Sequence of chain 1.D:
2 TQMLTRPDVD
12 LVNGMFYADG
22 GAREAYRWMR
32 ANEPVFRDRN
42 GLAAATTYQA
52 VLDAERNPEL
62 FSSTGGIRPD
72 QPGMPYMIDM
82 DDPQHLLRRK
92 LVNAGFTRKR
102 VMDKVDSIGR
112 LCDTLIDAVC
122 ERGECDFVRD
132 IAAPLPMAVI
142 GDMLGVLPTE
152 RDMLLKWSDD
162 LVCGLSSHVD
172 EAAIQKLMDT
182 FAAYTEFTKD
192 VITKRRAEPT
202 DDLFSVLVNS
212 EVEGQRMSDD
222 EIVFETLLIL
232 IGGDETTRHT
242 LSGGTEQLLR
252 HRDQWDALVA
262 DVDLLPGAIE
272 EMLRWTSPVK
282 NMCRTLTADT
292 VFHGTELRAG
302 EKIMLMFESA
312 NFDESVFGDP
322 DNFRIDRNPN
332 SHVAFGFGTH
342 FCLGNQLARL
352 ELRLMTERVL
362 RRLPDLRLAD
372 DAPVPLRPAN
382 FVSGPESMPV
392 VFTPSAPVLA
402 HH

Binding-site contacts:
Ligand atom C6 contacts residue LYS190 of chain 1.D at 4.4 Å.
Ligand atom C6 contacts residue MET179 of chain 1.D at 3.7 Å (hydrophobic).
Ligand atom O6 contacts residue ASP221 of chain 1.D at 3.5 Å (salt-bridge).
Ligand atom O4 contacts residue ASP221 of chain 1.D at 2.8 Å (salt-bridge).
Ligand atom C5 contacts residue ASP221 of chain 1.D at 4.1 Å.
Ligand atom O6 contacts residue ALA183 of chain 1.D at 4.0 Å.
Ligand atom C5 contacts residue MET179 of chain 1.D at 4.4 Å (hydrophobic).
Ligand atom O6 contacts residue THR186 of chain 1.D at 4.2 Å.
Ligand atom C5 contacts residue LYS190 of chain 1.D at 3.6 Å.
Ligand atom O5 contacts residue ASP221 of chain 1.D at 3.3 Å (salt-bridge).
Ligand atom O6 contacts residue MET179 of chain 1.D at 3.5 Å (h-bond).
Ligand atom O5 contacts residue LYS190 of chain 1.D at 3.5 Å (salt-bridge).
Ligand atom C4 contacts residue ASP221 of chain 1.D at 4.0 Å.
Ligand atom C1 contacts residue ASP221 of chain 1.D at 3.6 Å.
Ligand atom C3 contacts residue LYS190 of chain 1.D at 4.4 Å.
Ligand atom C2 contacts residue ASP221 of chain 1.D at 4.2 Å.
Ligand atom O6 contacts residue PHE225 of chain 1.D at 3.8 Å.
Ligand atom C6 contacts residue ASP221 of chain 1.D at 3.3 Å.
Ligand atom O2 contacts residue ASP221 of chain 1.D at 3.7 Å.
Ligand atom C6 contacts residue THR186 of chain 1.D at 4.0 Å.
Ligand atom C6 contacts residue PHE225 of chain 1.D at 4.0 Å (hydrophobic).
Ligand atom O6 contacts residue LYS190 of chain 1.D at 4.2 Å.
Ligand atom O6 contacts residue PHE182 of chain 1.D at 3.9 Å.
Ligand atom C6 contacts residue PHE182 of chain 1.D at 3.9 Å (hydrophobic).

A protein and the small-molecule ligand that binds it are described below.
Small molecule (SMILES): OC[C@H]1O[C@H]2O[C@H]3[C@H](O)[C@@H](O)[C@@H](O[C@H]4[C@H](O)[C@@H](O)[C@@H](O[C@H]5[C@H](O)[C@@H](O)[C@@H](O[C@H]6[C@H](O)[C@@H](O)[C@@H](O[C@H]7[C@H](O)[C@@H](O)[C@@H](O[C@H]8[C@H](O)[C@@H](O)[C@@H](O[C@H]1[C@H](O)[C@H]2O)O[C@@H]8CO)O[C@@H]7CO)O[C@@H]6CO)O[C@@H]5CO)O[C@@H]4CO)O[C@@H]3CO